Binding-site contacts:
Ligand atom CG1 contacts residue ALA2 of chain 8.E at 4.5 Å (hydrophobic).
Ligand atom CG1 contacts residue GLN3 of chain 8.E at 3.3 Å.
Ligand atom CB contacts residue GLN3 of chain 8.E at 4.0 Å.
Ligand atom OE1 contacts residue ASN25 of chain 8.E at 4.2 Å.
Ligand atom CG2 contacts residue ALA2 of chain 8.E at 4.0 Å (hydrophobic).
Ligand atom OG contacts residue GLN3 of chain 8.E at 3.3 Å (h-bond).
Ligand atom CB contacts residue ALA2 of chain 8.E at 3.3 Å (hydrophobic).
Ligand atom C contacts residue VAL4 of chain 8.E at 3.5 Å (hydrophobic).
Ligand atom OE1 contacts residue VAL4 of chain 8.E at 3.6 Å.
Ligand atom CA contacts residue VAL4 of chain 8.E at 3.3 Å (hydrophobic).
Ligand atom C contacts residue ALA2 of chain 8.E at 3.5 Å (hydrophobic).
Ligand atom CG contacts residue VAL4 of chain 8.E at 4.4 Å (hydrophobic).
Ligand atom N contacts residue VAL4 of chain 8.E at 4.3 Å.
Ligand atom CB contacts residue GLN3 of chain 8.E at 3.7 Å.
Ligand atom CG2 contacts residue GLN3 of chain 8.E at 3.5 Å.
Ligand atom OE2 contacts residue VAL4 of chain 8.E at 3.7 Å.
Ligand atom CB contacts residue VAL4 of chain 8.E at 4.0 Å (hydrophobic).
Ligand atom CB contacts residue ALA2 of chain 8.E at 4.4 Å (hydrophobic).
Ligand atom C contacts residue ALA2 of chain 8.E at 4.0 Å (hydrophobic).
Ligand atom CD contacts residue VAL4 of chain 8.E at 3.6 Å (hydrophobic).
Ligand atom CA contacts residue ALA2 of chain 8.E at 3.9 Å (hydrophobic).
Ligand atom CG2 contacts residue SER5 of chain 8.E at 3.4 Å.
Ligand atom O contacts residue ALA2 of chain 8.E at 4.0 Å.
Ligand atom C contacts residue GLN3 of chain 8.E at 3.9 Å.
Ligand atom CG2 contacts residue VAL4 of chain 8.E at 3.4 Å (hydrophobic).
Ligand atom CB contacts residue VAL4 of chain 8.E at 4.4 Å (hydrophobic).
Ligand atom C contacts residue VAL4 of chain 8.E at 4.0 Å (hydrophobic).
Ligand atom CA contacts residue VAL4 of chain 8.E at 4.1 Å (hydrophobic).
Ligand atom CA contacts residue ALA2 of chain 8.E at 3.3 Å (hydrophobic).
Ligand atom O contacts residue GLN3 of chain 8.E at 2.9 Å (h-bond).
Ligand atom N contacts residue VAL4 of chain 8.E at 3.1 Å (h-bond).
Ligand atom O contacts residue VAL4 of chain 8.E at 3.2 Å (h-bond).
Ligand atom CA contacts residue GLN3 of chain 8.E at 4.5 Å.
Ligand atom N contacts residue GLN3 of chain 8.E at 4.5 Å.
Ligand atom O contacts residue VAL4 of chain 8.E at 4.4 Å.
Ligand atom N contacts residue ALA2 of chain 8.E at 2.8 Å (h-bond).

The protein below binds the small molecule below.
Small molecule (SMILES): CC[C@H](C)[C@H](N)C(=O)N[C@@H](CO)C(=O)N[C@@H](CCC(=O)O)C(=O)N[C@H](C=O)C(C)C

Sequence of chain 8.E:
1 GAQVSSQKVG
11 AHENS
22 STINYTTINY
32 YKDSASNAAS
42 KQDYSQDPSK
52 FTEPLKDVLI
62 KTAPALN